This small molecule binds to this protein.
Small molecule (SMILES): C[C@@H](N)C1CCC(C(=O)Nc2ccncc2)CC1

Sequence of chain 2.A:
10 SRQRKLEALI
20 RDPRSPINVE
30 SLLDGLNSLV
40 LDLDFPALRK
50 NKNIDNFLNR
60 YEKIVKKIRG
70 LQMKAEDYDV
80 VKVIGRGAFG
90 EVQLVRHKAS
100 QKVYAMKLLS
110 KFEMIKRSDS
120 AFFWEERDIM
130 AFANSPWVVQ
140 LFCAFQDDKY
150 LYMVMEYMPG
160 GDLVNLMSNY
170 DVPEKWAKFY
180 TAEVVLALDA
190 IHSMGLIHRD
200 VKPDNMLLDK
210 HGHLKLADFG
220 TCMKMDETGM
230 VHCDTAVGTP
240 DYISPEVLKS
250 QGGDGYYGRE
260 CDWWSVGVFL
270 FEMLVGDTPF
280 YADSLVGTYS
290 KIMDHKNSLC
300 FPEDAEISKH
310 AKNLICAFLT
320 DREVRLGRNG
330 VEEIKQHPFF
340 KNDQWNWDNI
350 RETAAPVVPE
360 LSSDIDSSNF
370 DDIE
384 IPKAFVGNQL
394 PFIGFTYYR

Binding-site contacts:
Ligand atom C42 contacts residue ASN204 of chain 2.A at 3.5 Å.
Ligand atom N11 contacts residue TYR156 of chain 2.A at 4.0 Å.
Ligand atom C16 contacts residue MET157 of chain 2.A at 3.8 Å (hydrophobic).
Ligand atom C36 contacts residue ALA216 of chain 2.A at 4.1 Å (hydrophobic).
Ligand atom C15 contacts residue PHE369 of chain 2.A at 3.8 Å (hydrophobic).
Ligand atom C34 contacts residue ASN204 of chain 2.A at 3.8 Å.
Ligand atom C41 contacts residue ASP217 of chain 2.A at 3.4 Å.
Ligand atom N21 contacts residue VAL91 of chain 2.A at 3.9 Å.
Ligand atom N43 contacts residue ASN204 of chain 2.A at 2.8 Å (h-bond).
Ligand atom C12 contacts residue GLU155 of chain 2.A at 3.5 Å.
Ligand atom C12 contacts residue ALA104 of chain 2.A at 3.6 Å (hydrophobic).
Ligand atom C14 contacts residue VAL91 of chain 2.A at 4.1 Å (hydrophobic).
Ligand atom C15 contacts residue ILE83 of chain 2.A at 3.8 Å (hydrophobic).
Ligand atom C35 contacts residue ASP217 of chain 2.A at 4.0 Å.
Ligand atom C22 contacts residue LEU206 of chain 2.A at 4.1 Å (hydrophobic).
Ligand atom N43 contacts residue ASP217 of chain 2.A at 2.6 Å (salt-bridge).
Ligand atom C36 contacts residue ASP203 of chain 2.A at 3.9 Å.
Ligand atom C42 contacts residue LYS201 of chain 2.A at 3.8 Å.
Ligand atom C15 contacts residue LEU206 of chain 2.A at 3.7 Å (hydrophobic).
Ligand atom C22 contacts residue VAL91 of chain 2.A at 4.0 Å (hydrophobic).
Ligand atom O23 contacts residue LYS106 of chain 2.A at 4.0 Å.
Ligand atom C35 contacts residue ASN204 of chain 2.A at 3.1 Å.
Ligand atom C16 contacts residue PHE369 of chain 2.A at 3.7 Å (hydrophobic).
Ligand atom C32 contacts residue VAL91 of chain 2.A at 3.5 Å (hydrophobic).
Ligand atom C42 contacts residue ASP203 of chain 2.A at 3.9 Å.
Ligand atom N11 contacts residue ALA104 of chain 2.A at 3.7 Å.
Ligand atom C33 contacts residue PHE88 of chain 2.A at 3.8 Å (hydrophobic).
Ligand atom O23 contacts residue ALA216 of chain 2.A at 3.9 Å.
Ligand atom C12 contacts residue MET157 of chain 2.A at 3.8 Å (hydrophobic).
Ligand atom N21 contacts residue LEU206 of chain 2.A at 3.9 Å.
Ligand atom N43 contacts residue LYS201 of chain 2.A at 3.9 Å.
Ligand atom C34 contacts residue ASP217 of chain 2.A at 3.3 Å.
Ligand atom C35 contacts residue ASP203 of chain 2.A at 3.2 Å.
Ligand atom C16 contacts residue LEU206 of chain 2.A at 4.0 Å (hydrophobic).
Ligand atom N11 contacts residue GLU155 of chain 2.A at 3.9 Å.
Ligand atom N11 contacts residue MET157 of chain 2.A at 3.0 Å (h-bond).
Ligand atom C16 contacts residue ILE83 of chain 2.A at 3.7 Å (hydrophobic).
Ligand atom C14 contacts residue LEU206 of chain 2.A at 3.8 Å (hydrophobic).
Ligand atom C13 contacts residue MET154 of chain 2.A at 3.9 Å (hydrophobic).
Ligand atom C41 contacts residue ASN204 of chain 2.A at 3.5 Å.